Binding-site contacts:
Ligand atom O4 contacts residue TYR119 of chain 1.M at 4.1 Å.
Ligand atom C6 contacts residue TRP150 of chain 1.I at 3.7 Å (hydrophobic).
Ligand atom O7 contacts residue THR98 of chain 1.I at 4.0 Å.
Ligand atom C1 contacts residue TYR119 of chain 1.M at 3.9 Å (hydrophobic).
Ligand atom C5 contacts residue ASN122 of chain 1.I at 3.6 Å.
Ligand atom C6 contacts residue GLY58 of chain 1.N at 3.8 Å.
Ligand atom C7 contacts residue ASN122 of chain 1.I at 3.4 Å.
Ligand atom O5 contacts residue ASP106 of chain 1.M at 4.2 Å.
Ligand atom C6 contacts residue TYR119 of chain 1.M at 3.8 Å (hydrophobic).
Ligand atom C8 contacts residue SER120 of chain 1.I at 3.7 Å.
Ligand atom O7 contacts residue ASP106 of chain 1.M at 4.0 Å.
Ligand atom C8 contacts residue TYR119 of chain 1.M at 3.8 Å (hydrophobic).
Ligand atom O5 contacts residue ARG131 of chain 1.I at 3.2 Å (salt-bridge).
Ligand atom O6 contacts residue ARG131 of chain 1.I at 3.5 Å (salt-bridge).
Ligand atom C8 contacts residue PHE121 of chain 1.I at 3.9 Å (hydrophobic).
Ligand atom O4 contacts residue TRP150 of chain 1.I at 3.0 Å (h-bond).
Ligand atom O5 contacts residue ASN122 of chain 1.I at 2.3 Å (h-bond).
Ligand atom C6 contacts residue THR57 of chain 1.N at 4.0 Å.
Ligand atom C8 contacts residue THR98 of chain 1.I at 3.7 Å.
Ligand atom C3 contacts residue ASN122 of chain 1.I at 3.8 Å.
Ligand atom C1 contacts residue ARG131 of chain 1.I at 4.0 Å.
Ligand atom O2 contacts residue ARG121 of chain 1.M at 3.1 Å (salt-bridge).
Ligand atom N2 contacts residue ASN122 of chain 1.I at 2.9 Å (h-bond).
Ligand atom O6 contacts residue TYR119 of chain 1.M at 2.9 Å (h-bond).
Ligand atom C8 contacts residue THR151 of chain 1.I at 3.8 Å.
Ligand atom C1 contacts residue ASN122 of chain 1.I at 1.4 Å.
Ligand atom C4 contacts residue TRP150 of chain 1.I at 3.7 Å (hydrophobic).
Ligand atom O5 contacts residue TRP150 of chain 1.I at 4.1 Å.
Ligand atom C7 contacts residue TYR119 of chain 1.M at 3.7 Å (hydrophobic).
Ligand atom C4 contacts residue TYR119 of chain 1.M at 3.7 Å (hydrophobic).
Ligand atom O2 contacts residue TRP150 of chain 1.I at 3.4 Å.
Ligand atom C3 contacts residue TYR119 of chain 1.M at 4.2 Å (hydrophobic).
Ligand atom C2 contacts residue ASN122 of chain 1.I at 2.5 Å.
Ligand atom C5 contacts residue TRP150 of chain 1.I at 3.5 Å (hydrophobic).
Ligand atom C2 contacts residue TYR119 of chain 1.M at 3.9 Å (hydrophobic).
Ligand atom O6 contacts residue ASP117 of chain 1.M at 3.1 Å (salt-bridge).
Ligand atom O3 contacts residue TYR119 of chain 1.M at 4.0 Å.
Ligand atom C6 contacts residue ARG131 of chain 1.I at 4.2 Å.
Ligand atom N2 contacts residue TYR119 of chain 1.M at 2.9 Å (h-bond).
Ligand atom O7 contacts residue ASN122 of chain 1.I at 3.5 Å (h-bond).

Sequence of chain 1.N:
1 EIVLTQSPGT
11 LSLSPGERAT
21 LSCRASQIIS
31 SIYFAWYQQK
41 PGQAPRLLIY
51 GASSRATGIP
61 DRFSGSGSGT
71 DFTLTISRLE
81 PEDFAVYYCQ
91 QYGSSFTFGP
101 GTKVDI

A small-molecule ligand and the protein it binds are described below.
Small molecule (SMILES): CC(=O)N[C@H]1[C@H](O[C@H]2[C@H](O)[C@@H](NC(C)=O)CO[C@@H]2CO)O[C@H](CO)[C@@H](O[C@@H]2O[C@H](CO)[C@@H](O)[C@H](O)[C@@H]2O)[C@@H]1O

Sequence of chain 1.I:
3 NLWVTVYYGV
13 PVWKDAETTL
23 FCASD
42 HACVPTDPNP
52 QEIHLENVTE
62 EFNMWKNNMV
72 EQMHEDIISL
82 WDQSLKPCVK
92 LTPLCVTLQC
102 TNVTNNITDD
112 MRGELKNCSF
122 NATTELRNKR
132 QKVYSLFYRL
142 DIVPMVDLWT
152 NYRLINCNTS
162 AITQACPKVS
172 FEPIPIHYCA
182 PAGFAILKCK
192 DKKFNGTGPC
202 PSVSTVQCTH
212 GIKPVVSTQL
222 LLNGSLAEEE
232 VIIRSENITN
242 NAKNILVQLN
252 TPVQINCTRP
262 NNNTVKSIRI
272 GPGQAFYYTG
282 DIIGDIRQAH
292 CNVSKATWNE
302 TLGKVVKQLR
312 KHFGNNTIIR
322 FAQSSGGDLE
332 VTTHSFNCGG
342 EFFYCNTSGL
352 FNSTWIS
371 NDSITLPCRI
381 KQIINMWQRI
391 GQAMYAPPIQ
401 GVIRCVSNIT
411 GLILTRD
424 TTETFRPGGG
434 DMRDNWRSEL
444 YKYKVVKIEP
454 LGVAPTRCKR

Sequence of chain 1.M:
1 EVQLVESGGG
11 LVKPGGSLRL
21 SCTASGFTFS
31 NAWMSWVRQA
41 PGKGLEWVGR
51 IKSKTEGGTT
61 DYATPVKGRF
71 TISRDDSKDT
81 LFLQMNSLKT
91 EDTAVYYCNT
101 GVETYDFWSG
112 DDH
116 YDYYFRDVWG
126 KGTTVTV